Sequence of chain 1.A:
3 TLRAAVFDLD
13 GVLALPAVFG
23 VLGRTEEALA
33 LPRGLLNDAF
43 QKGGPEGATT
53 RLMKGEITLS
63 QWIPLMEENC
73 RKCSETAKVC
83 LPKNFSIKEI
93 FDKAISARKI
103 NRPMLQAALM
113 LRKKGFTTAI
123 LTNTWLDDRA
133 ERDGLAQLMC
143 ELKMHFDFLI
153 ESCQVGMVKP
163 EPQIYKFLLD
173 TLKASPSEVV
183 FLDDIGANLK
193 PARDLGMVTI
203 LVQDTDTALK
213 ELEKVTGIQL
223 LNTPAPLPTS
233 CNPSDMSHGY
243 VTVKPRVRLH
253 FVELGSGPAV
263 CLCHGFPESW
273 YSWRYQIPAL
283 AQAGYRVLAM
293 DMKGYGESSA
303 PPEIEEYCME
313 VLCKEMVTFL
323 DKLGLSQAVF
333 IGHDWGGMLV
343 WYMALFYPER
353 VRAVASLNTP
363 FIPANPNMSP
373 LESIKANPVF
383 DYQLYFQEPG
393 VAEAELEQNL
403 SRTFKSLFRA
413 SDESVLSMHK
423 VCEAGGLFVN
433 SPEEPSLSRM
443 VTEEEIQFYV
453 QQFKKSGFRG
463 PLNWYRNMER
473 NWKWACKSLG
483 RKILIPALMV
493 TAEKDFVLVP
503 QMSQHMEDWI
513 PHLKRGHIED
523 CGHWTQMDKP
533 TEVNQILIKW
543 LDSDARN

A small-molecule ligand and the protein it binds are described below.
Small molecule (SMILES): Cc1n[nH]cc1-c1ccccc1

Binding-site contacts:
Ligand atom C11 contacts residue LEU418 of chain 1.A at 4.3 Å (hydrophobic).
Ligand atom C8 contacts residue LEU409 of chain 1.A at 3.7 Å (hydrophobic).
Ligand atom C10 contacts residue LEU409 of chain 1.A at 3.6 Å (hydrophobic).
Ligand atom C9 contacts residue HIS525 of chain 1.A at 4.0 Å.
Ligand atom C3 contacts residue HIS525 of chain 1.A at 3.9 Å.
Ligand atom C11 contacts residue TRP526 of chain 1.A at 4.0 Å (hydrophobic).
Ligand atom C10 contacts residue MET420 of chain 1.A at 4.0 Å (hydrophobic).
Ligand atom C11 contacts residue MET420 of chain 1.A at 4.3 Å (hydrophobic).
Ligand atom N3 contacts residue ASP336 of chain 1.A at 3.6 Å (salt-bridge).
Ligand atom C11 contacts residue LEU409 of chain 1.A at 4.0 Å (hydrophobic).
Ligand atom C6 contacts residue HIS525 of chain 1.A at 4.1 Å.
Ligand atom N13 contacts residue HIS525 of chain 1.A at 3.6 Å.
Ligand atom C9 contacts residue TRP526 of chain 1.A at 4.1 Å (hydrophobic).
Ligand atom C6 contacts residue MET420 of chain 1.A at 4.2 Å (hydrophobic).
Ligand atom C8 contacts residue MET420 of chain 1.A at 3.9 Å (hydrophobic).
Ligand atom C2 contacts residue TRP526 of chain 1.A at 4.0 Å (hydrophobic).
Ligand atom C1 contacts residue PHE268 of chain 1.A at 4.5 Å (hydrophobic).
Ligand atom C12 contacts residue HIS525 of chain 1.A at 3.7 Å.
Ligand atom C1 contacts residue TRP526 of chain 1.A at 4.4 Å (hydrophobic).
Ligand atom C7 contacts residue MET420 of chain 1.A at 4.5 Å (hydrophobic).
Ligand atom C7 contacts residue TRP526 of chain 1.A at 4.3 Å (hydrophobic).
Ligand atom C12 contacts residue TYR384 of chain 1.A at 4.3 Å (hydrophobic).
Ligand atom C10 contacts residue LEU418 of chain 1.A at 4.2 Å (hydrophobic).
Ligand atom C2 contacts residue PHE268 of chain 1.A at 3.6 Å (hydrophobic).
Ligand atom C10 contacts residue TRP526 of chain 1.A at 3.8 Å (hydrophobic).
Ligand atom N13 contacts residue ASP336 of chain 1.A at 3.6 Å.
Ligand atom C8 contacts residue TRP526 of chain 1.A at 3.6 Å (hydrophobic).
Ligand atom N3 contacts residue TYR384 of chain 1.A at 3.6 Å.
Ligand atom C12 contacts residue VAL499 of chain 1.A at 3.9 Å (hydrophobic).
Ligand atom C3 contacts residue TRP526 of chain 1.A at 4.5 Å (hydrophobic).
Ligand atom C1 contacts residue HIS525 of chain 1.A at 4.0 Å.
Ligand atom N13 contacts residue TYR384 of chain 1.A at 3.4 Å (h-bond).
Ligand atom N3 contacts residue HIS525 of chain 1.A at 3.9 Å.
Ligand atom C6 contacts residue TRP526 of chain 1.A at 3.9 Å (hydrophobic).
Ligand atom C7 contacts residue HIS525 of chain 1.A at 3.6 Å.
Ligand atom N3 contacts residue TYR467 of chain 1.A at 3.8 Å.
Ligand atom N13 contacts residue VAL499 of chain 1.A at 4.3 Å.
Ligand atom N13 contacts residue TYR467 of chain 1.A at 4.3 Å.